Binding-site contacts:
Ligand atom C34 contacts residue SER109 of chain 2.A at 3.9 Å.
Ligand atom C28 contacts residue GLU222 of chain 2.A at 3.9 Å.
Ligand atom C20 contacts residue LEU201 of chain 2.A at 3.8 Å (hydrophobic).
Ligand atom C37 contacts residue VAL3 of chain 1.A at 3.8 Å (hydrophobic).
Ligand atom C32 contacts residue TYR277 of chain 2.A at 3.7 Å (hydrophobic).
Ligand atom N1 contacts residue ASP200 of chain 2.A at 2.7 Å (salt-bridge).
Ligand atom O13 contacts residue PRO112 of chain 2.A at 3.7 Å.
Ligand atom C20 contacts residue ALA234 of chain 2.A at 4.1 Å (hydrophobic).
Ligand atom C27 contacts residue TYR277 of chain 2.A at 3.9 Å (hydrophobic).
Ligand atom O8 contacts residue ASP200 of chain 2.A at 2.8 Å (salt-bridge).
Ligand atom C36 contacts residue MET103 of chain 2.A at 4.1 Å (hydrophobic).
Ligand atom C30 contacts residue ALA234 of chain 2.A at 4.0 Å (hydrophobic).
Ligand atom C28 contacts residue ASP200 of chain 2.A at 3.2 Å.
Ligand atom C36 contacts residue PRO112 of chain 2.A at 4.0 Å (hydrophobic).
Ligand atom C37 contacts residue VAL238 of chain 2.A at 3.7 Å (hydrophobic).
Ligand atom O6 contacts residue THR276 of chain 2.A at 3.8 Å.
Ligand atom C15 contacts residue ALA234 of chain 2.A at 4.1 Å (hydrophobic).
Ligand atom C29 contacts residue ASP200 of chain 2.A at 3.6 Å.
Ligand atom C20 contacts residue ASP200 of chain 2.A at 3.7 Å.
Ligand atom C31 contacts residue TYR202 of chain 2.A at 3.5 Å (hydrophobic).
Ligand atom O13 contacts residue ILE105 of chain 2.A at 4.0 Å.
Ligand atom C19 contacts residue ALA233 of chain 2.A at 4.1 Å (hydrophobic).
Ligand atom O5 contacts residue ASP200 of chain 2.A at 3.9 Å.
Ligand atom C21 contacts residue GLY273 of chain 2.A at 3.8 Å.
Ligand atom C2 contacts residue TYR202 of chain 2.A at 3.6 Å (hydrophobic).
Ligand atom C27 contacts residue THR276 of chain 2.A at 4.1 Å.
Ligand atom C35 contacts residue TYR202 of chain 2.A at 4.1 Å (hydrophobic).
Ligand atom C22 contacts residue ASP200 of chain 2.A at 4.1 Å.
Ligand atom C30 contacts residue TYR202 of chain 2.A at 4.0 Å (hydrophobic).
Ligand atom C34 contacts residue ILE105 of chain 2.A at 4.0 Å (hydrophobic).
Ligand atom C14 contacts residue MET237 of chain 2.A at 3.6 Å (hydrophobic).
Ligand atom C25 contacts residue PHE280 of chain 2.A at 3.8 Å (hydrophobic).
Ligand atom C23 contacts residue ASP200 of chain 2.A at 3.5 Å.
Ligand atom O1 contacts residue MET237 of chain 2.A at 3.7 Å.
Ligand atom C27 contacts residue PHE280 of chain 2.A at 3.7 Å (hydrophobic).
Ligand atom C30 contacts residue MET237 of chain 2.A at 3.5 Å (hydrophobic).
Ligand atom C34 contacts residue SER110 of chain 2.A at 4.0 Å.
Ligand atom C24 contacts residue ASP200 of chain 2.A at 3.3 Å.
Ligand atom C15 contacts residue MET237 of chain 2.A at 3.9 Å (hydrophobic).
Ligand atom O2 contacts residue TYR202 of chain 2.A at 3.6 Å.

Sequence of chain 1.A:
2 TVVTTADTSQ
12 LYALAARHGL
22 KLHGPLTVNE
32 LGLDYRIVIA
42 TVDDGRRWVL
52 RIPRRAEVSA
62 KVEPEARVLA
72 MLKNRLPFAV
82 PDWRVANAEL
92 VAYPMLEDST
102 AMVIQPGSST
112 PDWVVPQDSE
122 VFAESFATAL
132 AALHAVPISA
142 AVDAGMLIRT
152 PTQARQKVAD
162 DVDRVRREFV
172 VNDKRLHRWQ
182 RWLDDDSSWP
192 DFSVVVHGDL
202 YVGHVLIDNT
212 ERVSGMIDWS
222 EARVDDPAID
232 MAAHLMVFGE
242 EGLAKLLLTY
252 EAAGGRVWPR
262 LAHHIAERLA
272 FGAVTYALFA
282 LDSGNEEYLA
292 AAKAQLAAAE

Sequence of chain 2.A:
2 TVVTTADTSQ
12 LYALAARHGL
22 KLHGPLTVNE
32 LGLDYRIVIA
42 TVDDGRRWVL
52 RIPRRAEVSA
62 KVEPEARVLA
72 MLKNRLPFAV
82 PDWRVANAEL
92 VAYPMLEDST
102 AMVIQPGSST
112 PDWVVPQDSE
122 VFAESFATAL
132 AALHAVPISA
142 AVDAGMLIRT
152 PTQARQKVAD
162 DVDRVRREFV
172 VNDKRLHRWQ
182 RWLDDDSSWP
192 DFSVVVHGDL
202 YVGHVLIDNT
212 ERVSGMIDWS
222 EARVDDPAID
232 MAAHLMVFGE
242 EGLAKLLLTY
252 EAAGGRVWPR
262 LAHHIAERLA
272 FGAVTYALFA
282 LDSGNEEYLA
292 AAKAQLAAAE

A small-molecule ligand and the protein it binds are described below.
Small molecule (SMILES): CC[C@H]1OC(=O)[C@H](C)[C@@H](O[C@H]2C[C@@](C)(OC)[C@@H](O)[C@H](C)O2)[C@H](C)[C@@H](O[C@@H]2O[C@H](C)C[C@H](N(C)C)[C@H]2O)[C@](C)(OC)C[C@@H](C)C(=O)[C@H](C)[C@@H](O)[C@]1(C)O